Sequence of chain 1.G:
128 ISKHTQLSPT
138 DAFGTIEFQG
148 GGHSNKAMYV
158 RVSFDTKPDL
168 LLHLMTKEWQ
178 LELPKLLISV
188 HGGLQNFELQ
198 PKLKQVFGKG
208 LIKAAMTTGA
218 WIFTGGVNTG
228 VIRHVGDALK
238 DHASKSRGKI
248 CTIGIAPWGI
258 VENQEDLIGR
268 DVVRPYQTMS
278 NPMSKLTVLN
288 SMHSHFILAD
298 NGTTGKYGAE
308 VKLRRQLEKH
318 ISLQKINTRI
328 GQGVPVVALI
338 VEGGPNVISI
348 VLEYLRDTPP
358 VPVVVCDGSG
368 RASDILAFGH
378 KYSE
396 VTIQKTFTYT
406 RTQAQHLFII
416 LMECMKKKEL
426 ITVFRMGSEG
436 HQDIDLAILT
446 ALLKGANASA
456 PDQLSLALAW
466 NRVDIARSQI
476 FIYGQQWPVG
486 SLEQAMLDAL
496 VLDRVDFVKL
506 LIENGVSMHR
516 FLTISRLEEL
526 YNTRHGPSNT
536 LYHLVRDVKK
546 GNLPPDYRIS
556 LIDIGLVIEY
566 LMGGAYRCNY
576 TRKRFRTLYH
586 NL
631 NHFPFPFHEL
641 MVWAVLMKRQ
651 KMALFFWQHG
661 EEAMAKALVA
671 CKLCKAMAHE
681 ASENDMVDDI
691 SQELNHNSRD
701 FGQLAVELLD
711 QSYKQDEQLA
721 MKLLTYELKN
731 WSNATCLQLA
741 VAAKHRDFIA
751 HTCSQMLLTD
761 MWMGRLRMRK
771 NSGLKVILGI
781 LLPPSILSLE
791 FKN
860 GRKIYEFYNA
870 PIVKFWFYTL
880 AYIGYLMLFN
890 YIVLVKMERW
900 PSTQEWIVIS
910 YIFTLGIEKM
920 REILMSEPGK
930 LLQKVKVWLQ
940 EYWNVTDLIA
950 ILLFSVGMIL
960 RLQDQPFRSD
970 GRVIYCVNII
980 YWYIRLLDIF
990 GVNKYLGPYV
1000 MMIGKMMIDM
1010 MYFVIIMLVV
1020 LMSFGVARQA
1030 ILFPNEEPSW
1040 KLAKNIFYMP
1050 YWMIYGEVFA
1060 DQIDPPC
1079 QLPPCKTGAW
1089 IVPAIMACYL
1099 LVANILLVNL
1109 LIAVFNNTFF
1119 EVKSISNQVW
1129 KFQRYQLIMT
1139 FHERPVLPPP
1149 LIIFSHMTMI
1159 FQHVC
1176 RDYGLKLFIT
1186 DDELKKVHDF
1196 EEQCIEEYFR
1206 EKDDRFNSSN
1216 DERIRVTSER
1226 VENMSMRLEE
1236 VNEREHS

This protein binds this small molecule.
Small molecule (SMILES): CCCCCCCC(=O)OC[C@H](COP(=O)(O)O[C@@H]1[C@H](O)[C@H](O)[C@@H](OP(=O)(O)O)[C@H](OP(=O)(O)O)[C@H]1O)OC(=O)CCCCCCC

Binding-site contacts:
Ligand atom C8B contacts residue PHE989 of chain 1.G at 4.2 Å (hydrophobic).
Ligand atom C7B contacts residue PHE989 of chain 1.G at 3.7 Å (hydrophobic).
Ligand atom C5A contacts residue LEU774 of chain 1.G at 3.9 Å (hydrophobic).
Ligand atom C5A contacts residue TRP875 of chain 1.G at 4.4 Å (hydrophobic).
Ligand atom C5B contacts residue ILE882 of chain 1.G at 4.3 Å (hydrophobic).
Ligand atom C2B contacts residue VAL991 of chain 1.G at 4.2 Å (hydrophobic).
Ligand atom C1B contacts residue VAL991 of chain 1.G at 4.3 Å (hydrophobic).
Ligand atom C8B contacts residue ILE882 of chain 1.G at 4.5 Å (hydrophobic).
Ligand atom C3B contacts residue ILE988 of chain 1.G at 4.1 Å (hydrophobic).
Ligand atom C6B contacts residue ILE882 of chain 1.G at 3.9 Å (hydrophobic).
Ligand atom C3B contacts residue TRP875 of chain 1.G at 4.4 Å (hydrophobic).
Ligand atom C2B contacts residue ILE988 of chain 1.G at 3.9 Å (hydrophobic).
Ligand atom O2C contacts residue TRP875 of chain 1.G at 4.0 Å.
Ligand atom O1 contacts residue SER772 of chain 1.G at 3.8 Å.
Ligand atom C4A contacts residue TRP875 of chain 1.G at 4.1 Å (hydrophobic).
Ligand atom C7B contacts residue ILE882 of chain 1.G at 4.4 Å (hydrophobic).
Ligand atom C6A contacts residue TRP875 of chain 1.G at 3.9 Å (hydrophobic).
Ligand atom O3C contacts residue VAL991 of chain 1.G at 3.8 Å.
Ligand atom C5B contacts residue ILE988 of chain 1.G at 4.3 Å (hydrophobic).
Ligand atom C3C contacts residue ASN992 of chain 1.G at 3.8 Å.
Ligand atom C2B contacts residue PHE989 of chain 1.G at 3.9 Å (hydrophobic).
Ligand atom C3B contacts residue PHE989 of chain 1.G at 4.4 Å (hydrophobic).
Ligand atom O43 contacts residue LYS993 of chain 1.G at 3.2 Å.
Ligand atom O1A contacts residue ASN992 of chain 1.G at 4.1 Å.
Ligand atom C3C contacts residue TRP875 of chain 1.G at 4.5 Å (hydrophobic).
Ligand atom C4B contacts residue PHE989 of chain 1.G at 3.6 Å (hydrophobic).
Ligand atom C5B contacts residue THR878 of chain 1.G at 3.9 Å.
Ligand atom C1C contacts residue VAL991 of chain 1.G at 4.5 Å (hydrophobic).
Ligand atom C5B contacts residue PHE989 of chain 1.G at 4.2 Å (hydrophobic).
Ligand atom O12 contacts residue TRP762 of chain 1.G at 3.5 Å.
Ligand atom O3C contacts residue TRP875 of chain 1.G at 4.1 Å.
Ligand atom C2C contacts residue TRP875 of chain 1.G at 3.7 Å (hydrophobic).
Ligand atom O1B contacts residue ASN992 of chain 1.G at 4.1 Å.
Ligand atom C6B contacts residue PHE989 of chain 1.G at 3.6 Å (hydrophobic).
Ligand atom O12 contacts residue SER772 of chain 1.G at 4.5 Å.